Sequence of chain 1.A:
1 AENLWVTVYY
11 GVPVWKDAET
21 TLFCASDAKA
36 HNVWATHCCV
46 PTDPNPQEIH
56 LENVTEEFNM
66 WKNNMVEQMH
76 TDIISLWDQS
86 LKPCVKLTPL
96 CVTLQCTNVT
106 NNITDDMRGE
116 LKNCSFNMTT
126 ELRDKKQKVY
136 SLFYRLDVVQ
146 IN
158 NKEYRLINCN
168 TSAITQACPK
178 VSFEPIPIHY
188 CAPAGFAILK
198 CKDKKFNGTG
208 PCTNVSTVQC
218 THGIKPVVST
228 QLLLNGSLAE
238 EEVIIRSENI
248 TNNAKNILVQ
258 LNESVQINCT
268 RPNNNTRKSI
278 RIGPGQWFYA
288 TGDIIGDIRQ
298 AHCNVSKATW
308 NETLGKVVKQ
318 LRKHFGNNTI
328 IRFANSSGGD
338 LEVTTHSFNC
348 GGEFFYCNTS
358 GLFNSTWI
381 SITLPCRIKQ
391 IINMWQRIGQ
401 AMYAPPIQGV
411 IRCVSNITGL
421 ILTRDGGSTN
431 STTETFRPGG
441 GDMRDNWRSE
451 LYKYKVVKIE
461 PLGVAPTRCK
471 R

A small-molecule ligand and the protein it binds are described below.
Small molecule (SMILES): CC(=O)N[C@H]1[C@H](O[C@H]2[C@H](O)[C@@H](NC(C)=O)CO[C@@H]2CO)O[C@H](CO)[C@@H](O)[C@@H]1O

Binding-site contacts:
Ligand atom C2 contacts residue ASN118 of chain 1.A at 2.4 Å.
Ligand atom C3 contacts residue ASN118 of chain 1.A at 3.7 Å.
Ligand atom O4 contacts residue TYR135 of chain 1.A at 3.9 Å.
Ligand atom C8 contacts residue ASN118 of chain 1.A at 4.4 Å.
Ligand atom N2 contacts residue ASP290 of chain 1.A at 4.0 Å.
Ligand atom C4 contacts residue ASN118 of chain 1.A at 4.2 Å.
Ligand atom C5 contacts residue TYR135 of chain 1.A at 4.0 Å (hydrophobic).
Ligand atom C7 contacts residue TYR135 of chain 1.A at 3.7 Å (hydrophobic).
Ligand atom C7 contacts residue ASN118 of chain 1.A at 3.3 Å.
Ligand atom O7 contacts residue ASN118 of chain 1.A at 3.4 Å (h-bond).
Ligand atom C1 contacts residue TYR135 of chain 1.A at 4.0 Å (hydrophobic).
Ligand atom O5 contacts residue ASN118 of chain 1.A at 2.4 Å (h-bond).
Ligand atom O3 contacts residue ASP290 of chain 1.A at 4.4 Å.
Ligand atom O5 contacts residue TYR135 of chain 1.A at 4.3 Å.
Ligand atom N2 contacts residue ASN118 of chain 1.A at 2.8 Å (h-bond).
Ligand atom C8 contacts residue LEU137 of chain 1.A at 3.9 Å (hydrophobic).
Ligand atom C5 contacts residue ASN118 of chain 1.A at 3.7 Å.
Ligand atom C3 contacts residue TYR135 of chain 1.A at 4.1 Å (hydrophobic).
Ligand atom C1 contacts residue ASN118 of chain 1.A at 1.5 Å.
Ligand atom C8 contacts residue TYR135 of chain 1.A at 3.6 Å (hydrophobic).
Ligand atom O7 contacts residue ASN106 of chain 1.A at 4.1 Å.
Ligand atom O6 contacts residue TYR135 of chain 1.A at 4.3 Å.
Ligand atom O7 contacts residue TYR135 of chain 1.A at 3.0 Å (h-bond).
Ligand atom C8 contacts residue ASP290 of chain 1.A at 4.3 Å.
Ligand atom C8 contacts residue VAL104 of chain 1.A at 4.1 Å (hydrophobic).